Binding-site contacts:
Ligand atom C5 contacts residue ASN75 of chain 3.A at 3.8 Å.
Ligand atom C8 contacts residue HIS74 of chain 3.A at 4.4 Å.
Ligand atom C2 contacts residue ASN75 of chain 3.A at 2.4 Å.
Ligand atom O7 contacts residue ASN75 of chain 3.A at 3.5 Å (h-bond).
Ligand atom N2 contacts residue ASN75 of chain 3.A at 3.1 Å (h-bond).
Ligand atom C8 contacts residue ASN75 of chain 3.A at 3.4 Å.
Ligand atom N2 contacts residue THR77 of chain 3.A at 4.5 Å.
Ligand atom C4 contacts residue ASN75 of chain 3.A at 4.2 Å.
Ligand atom C3 contacts residue ASN75 of chain 3.A at 3.8 Å.
Ligand atom C1 contacts residue ASN75 of chain 3.A at 1.4 Å.
Ligand atom C1 contacts residue THR77 of chain 3.A at 4.0 Å.
Ligand atom C7 contacts residue ASN75 of chain 3.A at 3.5 Å.
Ligand atom O7 contacts residue HIS74 of chain 3.A at 4.2 Å.
Ligand atom O5 contacts residue ASN75 of chain 3.A at 2.4 Å (h-bond).

Sequence of chain 3.A:
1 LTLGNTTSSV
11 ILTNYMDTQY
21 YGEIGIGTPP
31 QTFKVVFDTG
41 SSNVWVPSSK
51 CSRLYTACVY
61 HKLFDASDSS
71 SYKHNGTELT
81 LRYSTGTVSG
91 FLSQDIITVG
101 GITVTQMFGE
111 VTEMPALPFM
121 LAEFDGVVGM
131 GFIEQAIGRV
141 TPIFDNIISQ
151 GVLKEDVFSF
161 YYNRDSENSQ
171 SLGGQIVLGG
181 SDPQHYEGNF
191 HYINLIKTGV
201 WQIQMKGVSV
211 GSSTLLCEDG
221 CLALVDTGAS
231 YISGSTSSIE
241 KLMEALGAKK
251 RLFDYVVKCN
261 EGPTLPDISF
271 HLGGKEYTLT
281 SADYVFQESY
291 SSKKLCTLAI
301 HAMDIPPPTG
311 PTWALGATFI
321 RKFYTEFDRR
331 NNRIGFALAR

The protein below binds the small molecule below.
Small molecule (SMILES): CC(=O)N[C@@H]1[C@@H](O)[C@H](O)[C@@H](CO)O[C@H]1O